This protein binds this small molecule.
Small molecule (SMILES): CC[C@H](C)[C@H](NC(=O)[C@@H](NC(=O)[C@@H](N)CCCN=C(N)N)[C@@H](C)O)C(=O)N[C@@H](CO)C(=O)N[C@@H](Cc1ccc(O)cc1)C(=O)N[C@H](C(=O)N[C@@H](Cc1ccc(O)cc1)C(=O)N1CCC[C@H]1C(=O)N[C@@H](Cc1ccccc1)C(=O)O)[C@@H](C)O

Binding-site contacts:
Ligand atom O contacts residue THR80 of chain 1.A at 3.5 Å.
Ligand atom N contacts residue TYR99 of chain 1.A at 3.1 Å (h-bond).
Ligand atom N contacts residue ASP77 of chain 1.A at 2.9 Å (salt-bridge).
Ligand atom OG1 contacts residue ARG73 of chain 1.A at 2.5 Å (salt-bridge).
Ligand atom CE1 contacts residue THR152 of chain 1.A at 3.4 Å.
Ligand atom CG contacts residue THR152 of chain 1.A at 3.4 Å.
Ligand atom N contacts residue TRP167 of chain 1.A at 3.5 Å.
Ligand atom CA contacts residue GLU63 of chain 1.A at 3.5 Å.
Ligand atom CG2 contacts residue TYR7 of chain 1.A at 3.5 Å (hydrophobic).
Ligand atom CA contacts residue ASP77 of chain 1.A at 3.2 Å.
Ligand atom O contacts residue TRP147 of chain 1.A at 3.1 Å.
Ligand atom CB contacts residue ASP77 of chain 1.A at 3.4 Å.
Ligand atom OXT contacts residue TYR84 of chain 1.A at 2.7 Å (h-bond).
Ligand atom OH contacts residue HIS155 of chain 1.A at 3.2 Å.
Ligand atom O contacts residue ARG73 of chain 1.A at 3.2 Å.
Ligand atom CA contacts residue TYR99 of chain 1.A at 3.4 Å (hydrophobic).
Ligand atom N contacts residue ARG73 of chain 1.A at 3.3 Å (salt-bridge).
Ligand atom CB contacts residue TYR99 of chain 1.A at 3.5 Å (hydrophobic).
Ligand atom CB contacts residue TRP167 of chain 1.A at 3.5 Å (hydrophobic).
Ligand atom CB contacts residue THR143 of chain 1.A at 3.4 Å.
Ligand atom O contacts residue TYR159 of chain 1.A at 2.6 Å (h-bond).
Ligand atom OXT contacts residue THR143 of chain 1.A at 2.9 Å (h-bond).
Ligand atom CZ contacts residue ARG95 of chain 1.A at 3.1 Å.
Ligand atom CG contacts residue GLU63 of chain 1.A at 3.3 Å.
Ligand atom O contacts residue TRP147 of chain 1.A at 3.1 Å (h-bond).
Ligand atom C contacts residue ASP77 of chain 1.A at 3.5 Å.
Ligand atom CA contacts residue THR143 of chain 1.A at 3.5 Å.
Ligand atom OG1 contacts residue GLU63 of chain 1.A at 3.3 Å (salt-bridge).
Ligand atom CE1 contacts residue TRP147 of chain 1.A at 3.5 Å (hydrophobic).
Ligand atom CD1 contacts residue THR152 of chain 1.A at 2.9 Å.
Ligand atom CG2 contacts residue GLU63 of chain 1.A at 3.5 Å.
Ligand atom CA contacts residue ARG73 of chain 1.A at 3.5 Å.
Ligand atom CB contacts residue TRP147 of chain 1.A at 3.5 Å (hydrophobic).
Ligand atom C contacts residue TYR84 of chain 1.A at 3.5 Å (hydrophobic).
Ligand atom N contacts residue TYR7 of chain 1.A at 3.4 Å (h-bond).
Ligand atom N contacts residue GLU63 of chain 1.A at 3.2 Å (salt-bridge).
Ligand atom N contacts residue TYR171 of chain 1.A at 2.7 Å (h-bond).
Ligand atom O contacts residue ARG73 of chain 1.A at 3.2 Å (salt-bridge).
Ligand atom OG1 contacts residue THR66 of chain 1.A at 2.6 Å (h-bond).
Ligand atom CG2 contacts residue TYR99 of chain 1.A at 3.5 Å (hydrophobic).

Sequence of chain 1.A:
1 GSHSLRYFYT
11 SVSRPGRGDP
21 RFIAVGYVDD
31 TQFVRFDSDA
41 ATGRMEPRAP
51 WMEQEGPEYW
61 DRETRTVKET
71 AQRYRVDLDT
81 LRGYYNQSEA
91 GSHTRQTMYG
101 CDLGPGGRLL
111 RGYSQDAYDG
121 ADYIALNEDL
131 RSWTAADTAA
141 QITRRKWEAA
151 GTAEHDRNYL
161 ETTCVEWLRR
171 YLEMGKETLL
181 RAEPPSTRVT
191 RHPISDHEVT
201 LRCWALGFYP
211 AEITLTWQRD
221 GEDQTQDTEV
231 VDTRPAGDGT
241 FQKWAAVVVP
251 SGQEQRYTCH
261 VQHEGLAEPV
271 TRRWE